A protein and the small-molecule ligand that binds it are described below.
Small molecule (SMILES): OC[C@H]1O[C@@H](O[C@H]2[C@H](O)[C@@H](O)[C@H](O)O[C@@H]2CO)[C@H](O)[C@@H](O)[C@H]1O

Binding-site contacts:
Ligand atom O2 contacts residue ILE58 of chain 1.B at 3.9 Å.
Ligand atom O4 contacts residue GLN56 of chain 1.B at 3.9 Å.
Ligand atom C4 contacts residue GLN56 of chain 1.B at 4.2 Å.
Ligand atom C6 contacts residue TRP88 of chain 1.B at 3.8 Å (hydrophobic).
Ligand atom C6 contacts residue GLN56 of chain 1.B at 3.6 Å.
Ligand atom O5 contacts residue GLN56 of chain 1.B at 3.4 Å (h-bond).
Ligand atom O4 contacts residue LYS91 of chain 1.B at 2.9 Å (salt-bridge).
Ligand atom O6 contacts residue GLN61 of chain 1.B at 3.0 Å (h-bond).
Ligand atom C4 contacts residue LYS91 of chain 1.B at 3.8 Å.
Ligand atom C2 contacts residue ASN90 of chain 1.B at 3.9 Å.
Ligand atom O6 contacts residue ARG13 of chain 1.B at 3.8 Å.
Ligand atom C3 contacts residue TRP88 of chain 1.B at 3.6 Å (hydrophobic).
Ligand atom C3 contacts residue GLN56 of chain 1.B at 3.4 Å.
Ligand atom O3 contacts residue LYS91 of chain 1.B at 2.9 Å (salt-bridge).
Ligand atom C3 contacts residue LYS91 of chain 1.B at 3.6 Å.
Ligand atom O3 contacts residue ASN90 of chain 1.B at 2.7 Å (h-bond).
Ligand atom C2 contacts residue GLN56 of chain 1.B at 4.3 Å.
Ligand atom O3 contacts residue GLN56 of chain 1.B at 3.1 Å (h-bond).
Ligand atom C6 contacts residue ARG13 of chain 1.B at 4.3 Å.
Ligand atom O6 contacts residue TRP88 of chain 1.B at 4.0 Å.
Ligand atom C3 contacts residue GLU51 of chain 1.B at 4.4 Å.
Ligand atom O2 contacts residue GLN56 of chain 1.B at 4.0 Å.
Ligand atom C5 contacts residue TRP88 of chain 1.B at 3.7 Å (hydrophobic).
Ligand atom C4 contacts residue TRP88 of chain 1.B at 3.6 Å (hydrophobic).
Ligand atom O3 contacts residue TRP88 of chain 1.B at 3.6 Å.
Ligand atom C2 contacts residue LYS91 of chain 1.B at 3.7 Å.
Ligand atom C5 contacts residue GLN56 of chain 1.B at 4.1 Å.
Ligand atom C6 contacts residue GLN61 of chain 1.B at 3.9 Å.
Ligand atom O6 contacts residue HIS57 of chain 1.B at 3.7 Å.
Ligand atom C3 contacts residue ASN90 of chain 1.B at 3.7 Å.
Ligand atom O4 contacts residue GLU51 of chain 1.B at 2.8 Å (salt-bridge).
Ligand atom C1 contacts residue GLN56 of chain 1.B at 4.2 Å.
Ligand atom O2 contacts residue LYS91 of chain 1.B at 4.2 Å.
Ligand atom O3 contacts residue GLU51 of chain 1.B at 4.1 Å.
Ligand atom O6 contacts residue GLN56 of chain 1.B at 3.0 Å (h-bond).
Ligand atom C6 contacts residue HIS57 of chain 1.B at 3.6 Å.
Ligand atom C2 contacts residue GLN56 of chain 1.B at 4.4 Å.
Ligand atom C4 contacts residue GLU51 of chain 1.B at 3.4 Å.
Ligand atom O4 contacts residue GLN56 of chain 1.B at 3.1 Å.
Ligand atom O2 contacts residue ASN90 of chain 1.B at 2.8 Å (h-bond).

Sequence of chain 1.B:
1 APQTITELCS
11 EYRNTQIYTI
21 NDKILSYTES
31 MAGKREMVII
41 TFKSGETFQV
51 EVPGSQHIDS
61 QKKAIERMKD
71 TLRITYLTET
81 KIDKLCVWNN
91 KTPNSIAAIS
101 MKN